Binding-site contacts:
Ligand atom C11 contacts residue ARG121 of chain 9.A at 3.1 Å.
Ligand atom C1 contacts residue GLU21 of chain 14.A at 4.0 Å.
Ligand atom N7 contacts residue HIS74 of chain 14.A at 3.1 Å (h-bond).
Ligand atom N9 contacts residue MN1 of chain 14.B at 2.4 Å.
Ligand atom C3 contacts residue GLU21 of chain 14.A at 3.7 Å.
Ligand atom C8 contacts residue HIS176 of chain 3.A at 3.5 Å.
Ligand atom C6 contacts residue MET107 of chain 3.A at 3.3 Å (hydrophobic).
Ligand atom C3 contacts residue ACT1 of chain 14.G at 3.9 Å.
Ligand atom C8 contacts residue MN1 of chain 14.B at 3.3 Å.
Ligand atom C6 contacts residue GLU180 of chain 3.A at 3.8 Å.
Ligand atom N5 contacts residue GLU180 of chain 3.A at 2.8 Å (salt-bridge).
Ligand atom C6 contacts residue MN1 of chain 3.C at 3.0 Å.
Ligand atom N5 contacts residue HIS47 of chain 3.A at 3.2 Å (h-bond).
Ligand atom C8 contacts residue HIS177 of chain 3.A at 3.8 Å.
Ligand atom N10 contacts residue MN1 of chain 14.B at 3.5 Å.
Ligand atom N9 contacts residue HIS177 of chain 3.A at 3.4 Å (h-bond).
Ligand atom N5 contacts residue MN1 of chain 3.C at 2.3 Å.
Ligand atom C4 contacts residue MET107 of chain 3.A at 3.9 Å (hydrophobic).
Ligand atom C11 contacts residue ACT1 of chain 14.G at 3.9 Å.
Ligand atom N7 contacts residue MET107 of chain 3.A at 3.6 Å.
Ligand atom C11 contacts residue MET107 of chain 3.A at 3.7 Å (hydrophobic).
Ligand atom N9 contacts residue HIS73 of chain 14.A at 3.1 Å (h-bond).
Ligand atom C8 contacts residue HIS74 of chain 14.A at 3.8 Å.
Ligand atom C4 contacts residue MN1 of chain 3.C at 3.2 Å.
Ligand atom C3 contacts residue HIS74 of chain 14.A at 3.5 Å.
Ligand atom N10 contacts residue GLU77 of chain 14.A at 3.7 Å.
Ligand atom C8 contacts residue HIS73 of chain 14.A at 3.1 Å.
Ligand atom C11 contacts residue MN1 of chain 14.B at 3.9 Å.
Ligand atom N5 contacts residue HIS74 of chain 14.A at 3.4 Å (h-bond).
Ligand atom C6 contacts residue HIS74 of chain 14.A at 3.8 Å.
Ligand atom C11 contacts residue GLU77 of chain 14.A at 3.8 Å.
Ligand atom N7 contacts residue MN1 of chain 3.C at 2.2 Å.
Ligand atom C8 contacts residue MN1 of chain 3.C at 3.4 Å.
Ligand atom C8 contacts residue MET107 of chain 3.A at 3.6 Å (hydrophobic).
Ligand atom N10 contacts residue MET107 of chain 3.A at 3.2 Å.
Ligand atom N9 contacts residue GLU77 of chain 14.A at 3.1 Å (salt-bridge).
Ligand atom N9 contacts residue MET107 of chain 3.A at 3.5 Å.
Ligand atom C4 contacts residue GLU180 of chain 3.A at 3.5 Å.
Ligand atom N7 contacts residue GLU180 of chain 3.A at 3.2 Å (salt-bridge).
Ligand atom N7 contacts residue HIS176 of chain 3.A at 3.0 Å (h-bond).

The small molecule below binds the protein below.
Small molecule (SMILES): CC(C)[C@H](N)c1ncnn1C

Sequence of chain 14.A:
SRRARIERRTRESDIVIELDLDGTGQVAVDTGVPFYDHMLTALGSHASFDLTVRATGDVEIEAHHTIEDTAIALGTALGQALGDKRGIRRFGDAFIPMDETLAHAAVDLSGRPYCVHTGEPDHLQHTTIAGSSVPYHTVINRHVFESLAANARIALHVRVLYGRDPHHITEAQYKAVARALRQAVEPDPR

Sequence of chain 9.A:
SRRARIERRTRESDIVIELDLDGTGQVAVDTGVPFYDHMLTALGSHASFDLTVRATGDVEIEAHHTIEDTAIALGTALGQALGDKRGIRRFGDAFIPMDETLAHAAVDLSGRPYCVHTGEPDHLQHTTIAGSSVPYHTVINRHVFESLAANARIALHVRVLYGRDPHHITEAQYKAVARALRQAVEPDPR

Sequence of chain 3.A:
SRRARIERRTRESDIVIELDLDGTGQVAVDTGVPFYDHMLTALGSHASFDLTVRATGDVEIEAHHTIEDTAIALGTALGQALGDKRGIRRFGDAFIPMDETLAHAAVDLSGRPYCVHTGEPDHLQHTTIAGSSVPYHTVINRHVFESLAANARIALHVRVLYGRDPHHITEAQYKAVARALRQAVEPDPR